Sequence of chain 1.A:
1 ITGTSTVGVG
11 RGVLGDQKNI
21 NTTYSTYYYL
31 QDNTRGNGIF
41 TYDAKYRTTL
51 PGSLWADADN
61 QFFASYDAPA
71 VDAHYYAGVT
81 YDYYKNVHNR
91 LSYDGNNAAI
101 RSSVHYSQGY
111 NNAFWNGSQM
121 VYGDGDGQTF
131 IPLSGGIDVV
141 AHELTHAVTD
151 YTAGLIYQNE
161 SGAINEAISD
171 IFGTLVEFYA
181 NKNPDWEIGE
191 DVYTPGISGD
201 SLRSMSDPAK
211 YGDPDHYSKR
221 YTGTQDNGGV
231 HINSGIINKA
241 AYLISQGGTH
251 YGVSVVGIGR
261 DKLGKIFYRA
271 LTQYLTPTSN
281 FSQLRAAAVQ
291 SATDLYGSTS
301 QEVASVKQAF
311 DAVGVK

The protein below binds the small molecule below.
Small molecule (SMILES): CC[C@H](C)[C@H](N)C(=O)N[C@H](C(=O)NCC=O)[C@@H](C)CC

Binding-site contacts:
Ligand atom N contacts residue ASN112 of chain 1.A at 3.0 Å (h-bond).
Ligand atom C contacts residue HIS231 of chain 1.A at 3.5 Å.
Ligand atom CG1 contacts residue ASN111 of chain 1.A at 4.0 Å.
Ligand atom CA contacts residue HIS231 of chain 1.A at 3.7 Å.
Ligand atom CG1 contacts residue LEU202 of chain 1.A at 3.7 Å (hydrophobic).
Ligand atom CG1 contacts residue ARG203 of chain 1.A at 3.9 Å.
Ligand atom CD1 contacts residue ASN112 of chain 1.A at 4.3 Å.
Ligand atom CA contacts residue HIS142 of chain 1.A at 4.2 Å.
Ligand atom CG1 contacts residue ILE188 of chain 1.A at 4.3 Å (hydrophobic).
Ligand atom CB contacts residue VAL139 of chain 1.A at 4.2 Å (hydrophobic).
Ligand atom CG1 contacts residue ASN112 of chain 1.A at 3.4 Å.
Ligand atom CD1 contacts residue ARG203 of chain 1.A at 3.4 Å.
Ligand atom CG1 contacts residue VAL139 of chain 1.A at 4.2 Å (hydrophobic).
Ligand atom CB contacts residue GLU143 of chain 1.A at 3.4 Å.
Ligand atom CD1 contacts residue ASN111 of chain 1.A at 3.7 Å.
Ligand atom CD1 contacts residue PHE130 of chain 1.A at 4.0 Å (hydrophobic).
Ligand atom CG2 contacts residue ASN112 of chain 1.A at 3.4 Å.
Ligand atom O contacts residue HIS231 of chain 1.A at 3.4 Å.
Ligand atom CG2 contacts residue ALA113 of chain 1.A at 4.3 Å (hydrophobic).
Ligand atom C contacts residue ASN112 of chain 1.A at 3.6 Å.
Ligand atom CG2 contacts residue LEU202 of chain 1.A at 3.6 Å (hydrophobic).
Ligand atom CA contacts residue ALA113 of chain 1.A at 4.1 Å (hydrophobic).
Ligand atom CB contacts residue ASN112 of chain 1.A at 4.1 Å.
Ligand atom N contacts residue HIS231 of chain 1.A at 3.9 Å.
Ligand atom CA contacts residue HIS231 of chain 1.A at 3.5 Å.
Ligand atom CA contacts residue ASP226 of chain 1.A at 3.6 Å.
Ligand atom CA contacts residue ASN112 of chain 1.A at 3.8 Å.
Ligand atom CD1 contacts residue ILE188 of chain 1.A at 3.9 Å (hydrophobic).
Ligand atom N contacts residue ALA113 of chain 1.A at 2.7 Å (h-bond).
Ligand atom C contacts residue ARG203 of chain 1.A at 4.0 Å.
Ligand atom CA contacts residue GLU143 of chain 1.A at 3.3 Å.
Ligand atom N contacts residue GLU143 of chain 1.A at 2.7 Å (salt-bridge).
Ligand atom CD1 contacts residue HIS142 of chain 1.A at 3.4 Å.
Ligand atom N contacts residue HIS231 of chain 1.A at 3.4 Å.
Ligand atom O contacts residue ASN112 of chain 1.A at 3.8 Å.
Ligand atom O contacts residue ASN112 of chain 1.A at 2.9 Å (h-bond).
Ligand atom CG2 contacts residue LEU133 of chain 1.A at 3.7 Å (hydrophobic).
Ligand atom CG2 contacts residue ARG203 of chain 1.A at 3.8 Å.
Ligand atom C contacts residue ASN112 of chain 1.A at 4.3 Å.
Ligand atom O contacts residue ARG203 of chain 1.A at 2.8 Å (salt-bridge).